A protein and the small-molecule ligand that binds it are described below.
Small molecule (SMILES): CC(=O)N[C@H]1[C@H](O[C@@H]2[C@H](O[C@@]3(C(=O)O)C[C@H](O)[C@@H](NC(C)=O)[C@H]([C@H](O)[C@@H](CO)O[C@]4(C(=O)O)C[C@H](O)[C@@H](NC(C)=O)[C@H]([C@H](O)[C@H](O)CO)O4)O3)[C@@H](O)[C@H](O[C@H]3[C@H](O)[C@@H](O)[C@H](O)O[C@@H]3CO)O[C@@H]2CO)O[C@H](CO)[C@H](O)[C@@H]1O[C@@H]1O[C@H](CO)[C@H](O)[C@H](O[C@]2(C(=O)O)C[C@H](O)[C@@H](NC(C)=O)[C@H]([C@H](O)[C@H](O)CO)O2)[C@H]1O

Binding-site contacts:
Ligand atom O1B contacts residue TRP446 of chain 1.B at 3.3 Å (h-bond).
Ligand atom C6 contacts residue TYR447 of chain 1.B at 3.7 Å (hydrophobic).
Ligand atom O5 contacts residue ASN376 of chain 1.B at 3.9 Å.
Ligand atom O6 contacts residue TRP446 of chain 1.B at 3.7 Å.
Ligand atom C6 contacts residue HIS428 of chain 1.B at 3.8 Å.
Ligand atom C4 contacts residue ASN376 of chain 1.B at 3.8 Å.
Ligand atom C2 contacts residue CEQ1 of chain 1.G at 3.7 Å.
Ligand atom O6 contacts residue LEU378 of chain 1.B at 3.8 Å.
Ligand atom C5 contacts residue TRP446 of chain 1.B at 3.6 Å (hydrophobic).
Ligand atom O5 contacts residue ASP379 of chain 1.B at 3.5 Å (salt-bridge).
Ligand atom O4 contacts residue ASP379 of chain 1.B at 3.0 Å (salt-bridge).
Ligand atom O6 contacts residue HIS428 of chain 1.B at 2.9 Å (h-bond).
Ligand atom C6 contacts residue LEU378 of chain 1.B at 3.9 Å (hydrophobic).
Ligand atom O4 contacts residue ASN376 of chain 1.B at 2.4 Å (h-bond).
Ligand atom O2 contacts residue CEQ1 of chain 1.G at 3.6 Å.
Ligand atom C6 contacts residue ASP379 of chain 1.B at 3.7 Å.
Ligand atom O6 contacts residue ASP379 of chain 1.B at 3.0 Å (salt-bridge).
Ligand atom C5 contacts residue HIS428 of chain 1.B at 3.7 Å.
Ligand atom O8 contacts residue TRP446 of chain 1.B at 3.3 Å.
Ligand atom O6 contacts residue SER444 of chain 1.B at 3.8 Å.
Ligand atom O1 contacts residue CEQ1 of chain 1.G at 1.3 Å.
Ligand atom O6 contacts residue ASP379 of chain 1.B at 2.6 Å (salt-bridge).
Ligand atom C1 contacts residue CEQ1 of chain 1.G at 2.7 Å.
Ligand atom O3 contacts residue HIS428 of chain 1.B at 3.2 Å.
Ligand atom O5 contacts residue HIS428 of chain 1.B at 3.1 Å (h-bond).
Ligand atom C4 contacts residue ASP379 of chain 1.B at 3.2 Å.
Ligand atom C4 contacts residue THR427 of chain 1.B at 3.7 Å.
Ligand atom C5 contacts residue TRP446 of chain 1.B at 3.8 Å (hydrophobic).
Ligand atom C6 contacts residue ASP379 of chain 1.B at 3.6 Å.
Ligand atom C4 contacts residue HIS428 of chain 1.B at 3.7 Å.
Ligand atom O6 contacts residue ASN376 of chain 1.B at 3.6 Å.
Ligand atom O6 contacts residue ILE442 of chain 1.B at 4.0 Å.
Ligand atom O5 contacts residue CEQ1 of chain 1.G at 3.1 Å.
Ligand atom C2 contacts residue HIS428 of chain 1.B at 3.5 Å.
Ligand atom C1 contacts residue TRP446 of chain 1.B at 4.0 Å (hydrophobic).
Ligand atom O4 contacts residue HIS428 of chain 1.B at 2.7 Å (h-bond).
Ligand atom O4 contacts residue HIS428 of chain 1.B at 3.4 Å.
Ligand atom C1 contacts residue HIS428 of chain 1.B at 3.6 Å.
Ligand atom O4 contacts residue THR427 of chain 1.B at 2.8 Å (h-bond).
Ligand atom O1B contacts residue TRP446 of chain 1.B at 3.7 Å.

Sequence of chain 1.B:
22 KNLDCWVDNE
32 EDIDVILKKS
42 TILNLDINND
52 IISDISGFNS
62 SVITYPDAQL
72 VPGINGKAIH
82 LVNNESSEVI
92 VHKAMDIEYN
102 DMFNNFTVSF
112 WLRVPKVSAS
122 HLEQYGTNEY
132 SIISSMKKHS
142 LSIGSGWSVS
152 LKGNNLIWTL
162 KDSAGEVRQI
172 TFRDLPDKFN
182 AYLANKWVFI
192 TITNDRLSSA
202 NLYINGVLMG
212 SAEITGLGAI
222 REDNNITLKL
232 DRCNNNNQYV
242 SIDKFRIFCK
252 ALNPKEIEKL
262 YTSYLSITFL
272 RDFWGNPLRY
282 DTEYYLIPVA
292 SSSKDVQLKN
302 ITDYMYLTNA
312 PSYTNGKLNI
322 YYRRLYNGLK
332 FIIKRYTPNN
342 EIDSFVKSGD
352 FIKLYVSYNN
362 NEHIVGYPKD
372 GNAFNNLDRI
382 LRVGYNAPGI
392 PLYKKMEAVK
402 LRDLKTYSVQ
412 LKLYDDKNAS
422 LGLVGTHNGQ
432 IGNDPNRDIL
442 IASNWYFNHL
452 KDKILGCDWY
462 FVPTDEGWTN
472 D